A small-molecule ligand and the protein it binds are described below.
Small molecule (SMILES): CC(=O)N[C@H]1[C@H](O[C@H]2[C@H](O)[C@@H](NC(C)=O)CO[C@@H]2CO)O[C@H](CO)[C@@H](O[C@@H]2O[C@H](CO[C@H]3O[C@H](CO)[C@@H](O)[C@H](O)[C@H]3O)[C@@H](O)[C@H](O[C@H]3O[C@H](CO)[C@@H](O)[C@H](O)[C@@H]3O[C@H]3O[C@H](CO)[C@@H](O)[C@H](O)[C@@H]3O[C@H]3O[C@H](CO)[C@@H](O)[C@H](O)[C@@H]3O)[C@@H]2O)[C@@H]1O

Sequence of chain 4.C:
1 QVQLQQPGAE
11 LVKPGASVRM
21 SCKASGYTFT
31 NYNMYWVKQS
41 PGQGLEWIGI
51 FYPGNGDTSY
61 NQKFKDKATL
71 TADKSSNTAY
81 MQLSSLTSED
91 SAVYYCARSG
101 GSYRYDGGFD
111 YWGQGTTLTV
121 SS

Binding-site contacts:
Ligand atom C8 contacts residue ARG222 of chain 2.A at 3.5 Å.
Ligand atom O3 contacts residue ASN331 of chain 4.A at 2.7 Å (h-bond).
Ligand atom O6 contacts residue ILE367 of chain 4.A at 2.8 Å (h-bond).
Ligand atom O3 contacts residue GLU376 of chain 4.A at 2.7 Å (salt-bridge).
Ligand atom O5 contacts residue THR392 of chain 4.A at 3.5 Å (h-bond).
Ligand atom C1 contacts residue ASN202 of chain 2.A at 1.5 Å.
Ligand atom C5 contacts residue THR392 of chain 4.A at 3.1 Å.
Ligand atom O2 contacts residue ASN331 of chain 4.A at 3.2 Å (h-bond).
Ligand atom O5 contacts residue ARG365 of chain 4.A at 3.2 Å (salt-bridge).
Ligand atom C2 contacts residue ASN202 of chain 2.A at 2.4 Å.
Ligand atom O3 contacts residue GLY394 of chain 4.A at 2.9 Å (h-bond).
Ligand atom O4 contacts residue ARG329 of chain 4.A at 2.9 Å (salt-bridge).
Ligand atom O6 contacts residue GLN457 of chain 4.A at 2.9 Å (h-bond).
Ligand atom O3 contacts residue ARG365 of chain 4.A at 2.8 Å (salt-bridge).
Ligand atom O3 contacts residue GLN393 of chain 4.A at 3.3 Å.
Ligand atom C6 contacts residue THR392 of chain 4.A at 2.8 Å.
Ligand atom O2 contacts residue LEU378 of chain 4.A at 3.4 Å.
Ligand atom O2 contacts residue GLY394 of chain 4.A at 3.1 Å.
Ligand atom C6 contacts residue THR392 of chain 4.A at 3.5 Å.
Ligand atom C6 contacts residue LEU455 of chain 4.A at 3.3 Å (hydrophobic).
Ligand atom O3 contacts residue ASP332 of chain 4.A at 3.0 Å (salt-bridge).
Ligand atom N2 contacts residue ASN202 of chain 2.A at 2.8 Å (h-bond).
Ligand atom O5 contacts residue GLN457 of chain 4.A at 3.0 Å (h-bond).
Ligand atom O5 contacts residue GLY456 of chain 4.A at 3.2 Å.
Ligand atom C3 contacts residue GLU376 of chain 4.A at 3.5 Å.
Ligand atom O2 contacts residue ASP106 of chain 4.C at 2.6 Å (salt-bridge).
Ligand atom C2 contacts residue ASP106 of chain 4.C at 3.5 Å.
Ligand atom O5 contacts residue ASP332 of chain 4.A at 3.2 Å (salt-bridge).
Ligand atom O6 contacts residue LYS390 of chain 4.A at 3.0 Å (salt-bridge).
Ligand atom O4 contacts residue GLU376 of chain 4.A at 3.0 Å (salt-bridge).
Ligand atom O6 contacts residue ASP332 of chain 4.A at 2.5 Å (salt-bridge).
Ligand atom O5 contacts residue GLY394 of chain 4.A at 3.5 Å (h-bond).
Ligand atom O5 contacts residue ARG104 of chain 4.C at 3.4 Å.
Ligand atom C7 contacts residue ASN202 of chain 2.A at 3.5 Å.
Ligand atom O5 contacts residue ASN202 of chain 2.A at 2.5 Å (h-bond).
Ligand atom O4 contacts residue ILE369 of chain 4.A at 3.2 Å.
Ligand atom C3 contacts residue GLY394 of chain 4.A at 3.5 Å.
Ligand atom O4 contacts residue ARG365 of chain 4.A at 3.2 Å (salt-bridge).
Ligand atom C6 contacts residue ASP332 of chain 4.A at 3.0 Å.
Ligand atom C7 contacts residue ARG222 of chain 2.A at 3.5 Å.

Sequence of chain 2.A:
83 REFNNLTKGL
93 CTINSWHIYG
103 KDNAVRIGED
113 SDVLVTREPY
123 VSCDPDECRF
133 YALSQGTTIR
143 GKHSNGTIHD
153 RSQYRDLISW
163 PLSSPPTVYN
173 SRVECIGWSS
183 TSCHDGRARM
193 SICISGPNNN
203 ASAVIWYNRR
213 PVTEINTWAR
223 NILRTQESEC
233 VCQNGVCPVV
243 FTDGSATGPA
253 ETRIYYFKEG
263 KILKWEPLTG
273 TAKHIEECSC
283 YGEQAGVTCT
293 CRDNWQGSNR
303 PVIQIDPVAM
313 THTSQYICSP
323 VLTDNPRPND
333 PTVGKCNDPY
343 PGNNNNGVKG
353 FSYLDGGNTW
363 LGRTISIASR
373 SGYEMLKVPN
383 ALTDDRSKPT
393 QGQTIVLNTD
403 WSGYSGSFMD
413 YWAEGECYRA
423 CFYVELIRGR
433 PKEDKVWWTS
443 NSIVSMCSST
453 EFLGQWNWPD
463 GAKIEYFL

Sequence of chain 4.A:
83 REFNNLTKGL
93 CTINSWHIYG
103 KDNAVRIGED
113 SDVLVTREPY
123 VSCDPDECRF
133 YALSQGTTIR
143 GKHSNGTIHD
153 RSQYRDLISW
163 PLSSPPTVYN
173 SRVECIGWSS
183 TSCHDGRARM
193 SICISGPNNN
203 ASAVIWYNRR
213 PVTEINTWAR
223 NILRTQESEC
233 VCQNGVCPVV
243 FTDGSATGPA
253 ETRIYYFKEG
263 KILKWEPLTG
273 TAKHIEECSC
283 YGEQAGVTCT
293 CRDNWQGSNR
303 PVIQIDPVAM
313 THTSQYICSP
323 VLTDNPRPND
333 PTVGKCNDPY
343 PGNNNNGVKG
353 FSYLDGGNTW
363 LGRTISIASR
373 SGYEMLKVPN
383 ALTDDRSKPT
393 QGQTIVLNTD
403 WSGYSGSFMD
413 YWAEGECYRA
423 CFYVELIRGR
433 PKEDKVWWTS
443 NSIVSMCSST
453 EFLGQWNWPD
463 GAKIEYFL

Sequence of chain 4.B:
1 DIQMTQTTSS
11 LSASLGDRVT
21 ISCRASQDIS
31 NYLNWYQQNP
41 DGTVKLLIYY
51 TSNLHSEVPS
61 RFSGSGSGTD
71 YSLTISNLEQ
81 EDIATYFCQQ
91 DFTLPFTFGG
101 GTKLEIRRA